Binding-site contacts:
Ligand atom O2G contacts residue THR143 of chain 1.D at 3.2 Å.
Ligand atom O4' contacts residue SER138 of chain 1.D at 2.8 Å (h-bond).
Ligand atom O3G contacts residue GLY141 of chain 1.D at 3.7 Å.
Ligand atom O2B contacts residue CYS12 of chain 1.D at 3.9 Å.
Ligand atom N2 contacts residue ASN204 of chain 1.D at 3.0 Å (h-bond).
Ligand atom C2' contacts residue ASP177 of chain 1.D at 3.3 Å.
Ligand atom O2' contacts residue ASN204 of chain 1.D at 3.4 Å (h-bond).
Ligand atom O2' contacts residue ASP177 of chain 1.D at 2.8 Å (salt-bridge).
Ligand atom C2 contacts residue ASN226 of chain 1.D at 3.6 Å.
Ligand atom O6 contacts residue TYR222 of chain 1.D at 3.9 Å.
Ligand atom C2 contacts residue CYS12 of chain 1.D at 3.5 Å (hydrophobic).
Ligand atom O2B contacts residue GLY10 of chain 1.D at 3.4 Å.
Ligand atom O1A contacts residue GLN11 of chain 1.D at 3.4 Å.
Ligand atom N3 contacts residue ASN204 of chain 1.D at 2.8 Å (h-bond).
Ligand atom C5 contacts residue CYS12 of chain 1.D at 3.7 Å (hydrophobic).
Ligand atom O1B contacts residue THR143 of chain 1.D at 3.3 Å.
Ligand atom C2 contacts residue ASN204 of chain 1.D at 3.5 Å.
Ligand atom N3 contacts residue CYS12 of chain 1.D at 3.3 Å (h-bond).
Ligand atom O5' contacts residue SER138 of chain 1.D at 3.6 Å.
Ligand atom C2 contacts residue TYR222 of chain 1.D at 3.9 Å (hydrophobic).
Ligand atom N2 contacts residue ASN226 of chain 1.D at 3.2 Å (h-bond).
Ligand atom S1G contacts residue ASN99 of chain 1.D at 3.8 Å.
Ligand atom N1 contacts residue ASN226 of chain 1.D at 3.1 Å (h-bond).
Ligand atom C4' contacts residue SER138 of chain 1.D at 3.6 Å.
Ligand atom O2G contacts residue GLU69 of chain 1.D at 2.8 Å (salt-bridge).
Ligand atom O2B contacts residue GLN11 of chain 1.D at 2.5 Å (h-bond).
Ligand atom C4 contacts residue CYS12 of chain 1.D at 3.4 Å (hydrophobic).
Ligand atom C1' contacts residue SER138 of chain 1.D at 3.8 Å.
Ligand atom O3' contacts residue ASP177 of chain 1.D at 3.8 Å.
Ligand atom O1B contacts residue GLY144 of chain 1.D at 3.2 Å (h-bond).
Ligand atom PG contacts residue THR143 of chain 1.D at 3.9 Å.
Ligand atom C1' contacts residue ASN204 of chain 1.D at 3.8 Å.
Ligand atom C4 contacts residue ASN204 of chain 1.D at 3.6 Å.
Ligand atom O2' contacts residue TYR222 of chain 1.D at 3.8 Å.
Ligand atom O1A contacts residue CYS12 of chain 1.D at 3.1 Å (h-bond).
Ligand atom O3G contacts residue GLY142 of chain 1.D at 2.6 Å (h-bond).
Ligand atom N1 contacts residue TYR222 of chain 1.D at 3.8 Å.
Ligand atom C3' contacts residue ASP177 of chain 1.D at 3.5 Å.
Ligand atom O3G contacts residue THR143 of chain 1.D at 2.6 Å (h-bond).
Ligand atom S1G contacts residue GLU254 of chain 1.C at 3.2 Å (salt-bridge).

Sequence of chain 1.D:
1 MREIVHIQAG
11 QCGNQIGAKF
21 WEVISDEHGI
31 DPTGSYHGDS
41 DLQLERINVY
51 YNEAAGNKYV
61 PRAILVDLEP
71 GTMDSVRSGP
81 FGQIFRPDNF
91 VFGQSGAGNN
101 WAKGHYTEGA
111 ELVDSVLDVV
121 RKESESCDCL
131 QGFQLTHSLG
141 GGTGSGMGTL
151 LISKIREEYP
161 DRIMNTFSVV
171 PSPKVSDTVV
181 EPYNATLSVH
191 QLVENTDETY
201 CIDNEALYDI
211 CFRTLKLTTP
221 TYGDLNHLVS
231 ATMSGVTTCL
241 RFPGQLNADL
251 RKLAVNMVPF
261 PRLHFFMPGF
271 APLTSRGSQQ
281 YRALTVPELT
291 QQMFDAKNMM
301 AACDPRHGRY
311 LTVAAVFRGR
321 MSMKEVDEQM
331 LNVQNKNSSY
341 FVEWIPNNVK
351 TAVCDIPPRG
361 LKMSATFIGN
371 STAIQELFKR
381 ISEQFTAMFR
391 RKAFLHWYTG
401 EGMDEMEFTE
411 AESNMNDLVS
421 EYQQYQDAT

This small molecule binds to this protein.
Small molecule (SMILES): Nc1nc2c(ncn2[C@@H]2O[C@H](CO[P](=O)(O)O[P](=O)(O)OP(O)(O)=S)[C@@H](O)[C@H]2O)c(=O)[nH]1

Sequence of chain 1.C:
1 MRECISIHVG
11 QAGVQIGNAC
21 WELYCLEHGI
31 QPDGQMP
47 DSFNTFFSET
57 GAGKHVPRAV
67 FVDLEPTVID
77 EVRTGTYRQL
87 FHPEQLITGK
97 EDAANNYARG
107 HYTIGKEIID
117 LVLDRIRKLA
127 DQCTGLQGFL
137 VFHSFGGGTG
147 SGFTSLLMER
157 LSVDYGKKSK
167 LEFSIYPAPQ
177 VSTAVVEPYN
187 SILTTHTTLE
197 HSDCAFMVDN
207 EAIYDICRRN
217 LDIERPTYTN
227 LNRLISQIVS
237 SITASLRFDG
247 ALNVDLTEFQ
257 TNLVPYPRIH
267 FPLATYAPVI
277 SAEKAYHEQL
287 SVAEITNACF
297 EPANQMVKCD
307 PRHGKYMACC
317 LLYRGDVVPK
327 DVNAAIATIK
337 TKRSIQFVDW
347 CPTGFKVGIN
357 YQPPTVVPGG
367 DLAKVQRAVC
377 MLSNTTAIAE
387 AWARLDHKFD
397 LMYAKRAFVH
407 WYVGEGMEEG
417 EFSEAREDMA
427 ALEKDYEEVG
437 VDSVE